Sequence of chain 1.A:
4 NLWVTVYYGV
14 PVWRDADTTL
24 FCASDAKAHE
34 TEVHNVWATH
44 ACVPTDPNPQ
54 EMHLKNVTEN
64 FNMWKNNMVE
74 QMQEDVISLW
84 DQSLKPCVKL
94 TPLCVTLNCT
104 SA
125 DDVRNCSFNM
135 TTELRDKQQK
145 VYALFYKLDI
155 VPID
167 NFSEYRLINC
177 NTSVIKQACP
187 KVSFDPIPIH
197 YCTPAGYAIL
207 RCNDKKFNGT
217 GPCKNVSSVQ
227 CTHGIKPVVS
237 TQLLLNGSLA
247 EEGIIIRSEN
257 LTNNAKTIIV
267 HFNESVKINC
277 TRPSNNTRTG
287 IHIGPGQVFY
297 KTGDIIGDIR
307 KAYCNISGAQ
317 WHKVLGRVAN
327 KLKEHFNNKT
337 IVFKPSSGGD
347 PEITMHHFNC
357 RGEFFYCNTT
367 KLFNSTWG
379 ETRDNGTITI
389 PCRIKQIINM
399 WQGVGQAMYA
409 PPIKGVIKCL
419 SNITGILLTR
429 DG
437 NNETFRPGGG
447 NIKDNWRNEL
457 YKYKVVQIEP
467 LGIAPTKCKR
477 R

Sequence of chain 1.N:
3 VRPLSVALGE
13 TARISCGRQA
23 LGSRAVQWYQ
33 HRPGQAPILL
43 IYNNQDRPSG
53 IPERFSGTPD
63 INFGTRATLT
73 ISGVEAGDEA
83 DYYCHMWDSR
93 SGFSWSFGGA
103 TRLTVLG

Sequence of chain 1.M:
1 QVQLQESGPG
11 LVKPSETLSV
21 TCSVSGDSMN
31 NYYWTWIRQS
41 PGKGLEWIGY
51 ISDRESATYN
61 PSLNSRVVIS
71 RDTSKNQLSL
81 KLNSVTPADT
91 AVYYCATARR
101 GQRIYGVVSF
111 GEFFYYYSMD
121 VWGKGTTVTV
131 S

Binding-site contacts:
Ligand atom C6 contacts residue ARG103 of chain 1.M at 3.8 Å.
Ligand atom O5 contacts residue ASN311 of chain 1.A at 2.4 Å (h-bond).
Ligand atom C8 contacts residue THR277 of chain 1.A at 3.6 Å.
Ligand atom C2 contacts residue ARG103 of chain 1.M at 3.5 Å.
Ligand atom C3 contacts residue GLY106 of chain 1.M at 3.7 Å.
Ligand atom C2 contacts residue ASN311 of chain 1.A at 2.4 Å.
Ligand atom C5 contacts residue ASN311 of chain 1.A at 3.7 Å.
Ligand atom O5 contacts residue THR385 of chain 1.A at 3.8 Å.
Ligand atom C1 contacts residue TYR309 of chain 1.A at 3.8 Å (hydrophobic).
Ligand atom O7 contacts residue ASN45 of chain 1.N at 3.4 Å (h-bond).
Ligand atom O5 contacts residue THR387 of chain 1.A at 3.4 Å (h-bond).
Ligand atom C5 contacts residue THR387 of chain 1.A at 3.7 Å.
Ligand atom N2 contacts residue ARG103 of chain 1.M at 3.7 Å.
Ligand atom O7 contacts residue TYR105 of chain 1.M at 3.0 Å (h-bond).
Ligand atom O7 contacts residue ARG103 of chain 1.M at 2.2 Å (salt-bridge).
Ligand atom O7 contacts residue VAL108 of chain 1.M at 3.0 Å (h-bond).
Ligand atom N2 contacts residue TYR309 of chain 1.A at 3.1 Å (h-bond).
Ligand atom C3 contacts residue TYR309 of chain 1.A at 3.6 Å (hydrophobic).
Ligand atom O3 contacts residue GLY106 of chain 1.M at 3.6 Å (h-bond).
Ligand atom O7 contacts residue VAL107 of chain 1.M at 3.2 Å.
Ligand atom O4 contacts residue ASP62 of chain 1.N at 3.1 Å.
Ligand atom O7 contacts residue NAG1 of chain 1.NA at 3.7 Å.
Ligand atom C7 contacts residue TYR105 of chain 1.M at 3.5 Å (hydrophobic).
Ligand atom C1 contacts residue ASN311 of chain 1.A at 1.4 Å.
Ligand atom N2 contacts residue ASN311 of chain 1.A at 2.8 Å (h-bond).
Ligand atom C6 contacts residue ILE104 of chain 1.M at 3.4 Å (hydrophobic).
Ligand atom C8 contacts residue LYS416 of chain 1.A at 3.5 Å.
Ligand atom C7 contacts residue ARG103 of chain 1.M at 3.2 Å.
Ligand atom C3 contacts residue ASN311 of chain 1.A at 3.8 Å.
Ligand atom O6 contacts residue ILE104 of chain 1.M at 3.5 Å.
Ligand atom C7 contacts residue ASN311 of chain 1.A at 3.1 Å.
Ligand atom O4 contacts residue ILE63 of chain 1.N at 2.8 Å (h-bond).
Ligand atom O6 contacts residue THR387 of chain 1.A at 3.0 Å (h-bond).
Ligand atom C5 contacts residue ILE104 of chain 1.M at 3.1 Å (hydrophobic).
Ligand atom O7 contacts residue GLY106 of chain 1.M at 3.6 Å (h-bond).
Ligand atom O7 contacts residue ASN311 of chain 1.A at 3.0 Å (h-bond).
Ligand atom C2 contacts residue GLY106 of chain 1.M at 3.3 Å.
Ligand atom O3 contacts residue ILE104 of chain 1.M at 3.2 Å.
Ligand atom C8 contacts residue ASN45 of chain 1.N at 3.5 Å.
Ligand atom C4 contacts residue ASP62 of chain 1.N at 3.8 Å.

The small molecule below binds the protein below.
Small molecule (SMILES): CC(=O)N[C@H]1[C@H](O[C@H]2[C@H](O)[C@@H](NC(C)=O)CO[C@@H]2CO)O[C@H](CO)[C@@H](O[C@@H]2O[C@H](CO)[C@@H](O[C@@H]3O[C@H](CO)[C@@H](O)[C@H](O)[C@H]3NC(C)=O)[C@H](O)[C@H]2NC(C)=O)[C@@H]1O